Sequence of chain 1.C:
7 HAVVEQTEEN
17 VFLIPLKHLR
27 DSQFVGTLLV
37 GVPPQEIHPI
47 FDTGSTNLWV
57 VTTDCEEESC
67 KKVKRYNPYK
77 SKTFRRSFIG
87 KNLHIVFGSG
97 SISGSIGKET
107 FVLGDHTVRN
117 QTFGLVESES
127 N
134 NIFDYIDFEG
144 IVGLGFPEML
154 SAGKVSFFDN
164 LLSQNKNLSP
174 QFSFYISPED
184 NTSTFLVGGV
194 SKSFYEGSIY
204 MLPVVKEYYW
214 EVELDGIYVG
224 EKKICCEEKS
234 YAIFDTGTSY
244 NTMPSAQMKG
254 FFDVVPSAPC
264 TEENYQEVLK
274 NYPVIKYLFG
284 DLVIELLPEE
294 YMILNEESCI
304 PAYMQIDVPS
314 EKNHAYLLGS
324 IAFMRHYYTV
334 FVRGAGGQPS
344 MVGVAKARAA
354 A

This protein binds this small molecule.
Small molecule (SMILES): CC(=O)N[C@H]1[C@H](O[C@H]2[C@H](O)[C@@H](NC(C)=O)CO[C@@H]2CO)O[C@H](CO)[C@@H](O)[C@@H]1O

Binding-site contacts:
Ligand atom C8 contacts residue ARG115 of chain 1.C at 4.3 Å.
Ligand atom C1 contacts residue ASN116 of chain 1.C at 1.4 Å.
Ligand atom C3 contacts residue ASN116 of chain 1.C at 3.8 Å.
Ligand atom O5 contacts residue ASN116 of chain 1.C at 2.3 Å (h-bond).
Ligand atom N2 contacts residue ASN116 of chain 1.C at 3.0 Å (h-bond).
Ligand atom C8 contacts residue GLN167 of chain 1.C at 4.0 Å.
Ligand atom C2 contacts residue ASN116 of chain 1.C at 2.4 Å.
Ligand atom O7 contacts residue ASN116 of chain 1.C at 4.0 Å.
Ligand atom C4 contacts residue ASN116 of chain 1.C at 4.2 Å.
Ligand atom C7 contacts residue ASN116 of chain 1.C at 3.7 Å.
Ligand atom C5 contacts residue ASN116 of chain 1.C at 3.6 Å.